Binding-site contacts:
Ligand atom BR contacts residue MET63 of chain 1.A at 4.2 Å.
Ligand atom F1 contacts residue MET63 of chain 1.A at 4.1 Å.
Ligand atom F1 contacts residue MET43 of chain 1.A at 3.7 Å.
Ligand atom F1 contacts residue GLU46 of chain 1.A at 3.7 Å.
Ligand atom C1 contacts residue MET28 of chain 1.A at 4.0 Å (hydrophobic).
Ligand atom C1 contacts residue LEU24 of chain 1.A at 4.3 Å (hydrophobic).
Ligand atom CL contacts residue LEU35 of chain 1.A at 4.0 Å.
Ligand atom F2 contacts residue MET63 of chain 1.A at 2.7 Å.
Ligand atom C1 contacts residue MET63 of chain 1.A at 3.8 Å (hydrophobic).
Ligand atom BR contacts residue MET28 of chain 1.A at 4.2 Å.
Ligand atom C2 contacts residue MET63 of chain 1.A at 3.7 Å (hydrophobic).
Ligand atom F2 contacts residue GLU46 of chain 1.A at 3.2 Å.
Ligand atom CL contacts residue MET28 of chain 1.A at 3.1 Å.
Ligand atom CL contacts residue MET43 of chain 1.A at 4.2 Å.
Ligand atom CL contacts residue LEU24 of chain 1.A at 4.5 Å.
Ligand atom F3 contacts residue GLU46 of chain 1.A at 3.9 Å.
Ligand atom C2 contacts residue GLU46 of chain 1.A at 3.9 Å.

Sequence of chain 1.A:
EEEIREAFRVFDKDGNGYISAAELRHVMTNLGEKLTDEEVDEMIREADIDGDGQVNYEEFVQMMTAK

The protein below binds the small molecule below.
Small molecule (SMILES): FC(F)(F)[C@H](Cl)Br